Binding-site contacts:
Ligand atom O4 contacts residue THR15 of chain 1.A at 3.3 Å.
Ligand atom C2 contacts residue TRP132 of chain 1.A at 4.4 Å (hydrophobic).
Ligand atom O4 contacts residue HIS18 of chain 1.A at 3.5 Å.
Ligand atom C3 contacts residue SER84 of chain 1.A at 3.4 Å.
Ligand atom CL contacts residue CSA85 of chain 1.A at 4.3 Å.
Ligand atom C2 contacts residue THR15 of chain 1.A at 4.1 Å.
Ligand atom C3 contacts residue ILE214 of chain 1.A at 4.1 Å (hydrophobic).
Ligand atom C3 contacts residue PHE215 of chain 1.A at 4.2 Å (hydrophobic).
Ligand atom C3 contacts residue TRP132 of chain 1.A at 3.8 Å (hydrophobic).
Ligand atom CL contacts residue LEU162 of chain 1.A at 4.0 Å.
Ligand atom C1 contacts residue CSA85 of chain 1.A at 3.5 Å.
Ligand atom C2 contacts residue SER84 of chain 1.A at 3.6 Å.
Ligand atom C2 contacts residue CSA85 of chain 1.A at 3.6 Å.
Ligand atom C2 contacts residue LEU153 of chain 1.A at 4.4 Å (hydrophobic).
Ligand atom C1 contacts residue THR15 of chain 1.A at 4.2 Å.
Ligand atom C3 contacts residue CSA85 of chain 1.A at 3.0 Å.
Ligand atom C1 contacts residue ILE16 of chain 1.A at 3.4 Å (hydrophobic).
Ligand atom C1 contacts residue TRP132 of chain 1.A at 4.0 Å (hydrophobic).
Ligand atom C2 contacts residue LEU162 of chain 1.A at 4.4 Å (hydrophobic).
Ligand atom CL contacts residue ILE214 of chain 1.A at 3.7 Å.
Ligand atom O4 contacts residue ILE16 of chain 1.A at 4.3 Å.
Ligand atom CL contacts residue HIS240 of chain 1.A at 3.3 Å.
Ligand atom CL contacts residue SER84 of chain 1.A at 3.1 Å.
Ligand atom C1 contacts residue LEU153 of chain 1.A at 4.2 Å (hydrophobic).
Ligand atom O4 contacts residue LEU162 of chain 1.A at 3.6 Å.
Ligand atom O4 contacts residue SER84 of chain 1.A at 3.7 Å.
Ligand atom O4 contacts residue LEU153 of chain 1.A at 4.1 Å.
Ligand atom CL contacts residue PHE215 of chain 1.A at 3.7 Å.

This protein binds this small molecule.
Small molecule (SMILES): CC(=O)CCl

Sequence of chain 1.A:
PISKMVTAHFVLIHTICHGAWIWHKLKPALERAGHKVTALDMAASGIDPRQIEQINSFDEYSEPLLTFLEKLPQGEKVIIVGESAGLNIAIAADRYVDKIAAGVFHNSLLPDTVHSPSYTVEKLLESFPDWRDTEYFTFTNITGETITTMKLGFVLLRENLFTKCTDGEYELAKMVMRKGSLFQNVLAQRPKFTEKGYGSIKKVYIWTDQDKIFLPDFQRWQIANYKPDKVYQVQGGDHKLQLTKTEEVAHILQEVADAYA